Sequence of chain 2.A:
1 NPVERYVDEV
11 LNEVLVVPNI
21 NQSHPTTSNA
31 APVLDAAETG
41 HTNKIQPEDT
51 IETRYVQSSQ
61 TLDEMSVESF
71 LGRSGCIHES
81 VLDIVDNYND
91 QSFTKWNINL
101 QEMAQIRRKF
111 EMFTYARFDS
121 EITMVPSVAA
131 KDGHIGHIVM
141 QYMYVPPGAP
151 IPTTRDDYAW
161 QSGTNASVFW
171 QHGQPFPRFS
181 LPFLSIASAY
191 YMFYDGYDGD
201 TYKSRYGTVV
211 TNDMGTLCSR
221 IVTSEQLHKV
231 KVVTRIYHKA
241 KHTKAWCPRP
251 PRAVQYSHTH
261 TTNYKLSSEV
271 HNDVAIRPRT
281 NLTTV

Binding-site contacts:
Ligand atom C1B contacts residue LEU181 of chain 2.A at 3.7 Å (hydrophobic).
Ligand atom O1A contacts residue TYR144 of chain 2.A at 3.1 Å.
Ligand atom CM6 contacts residue TYR144 of chain 2.A at 3.3 Å (hydrophobic).
Ligand atom C4 contacts residue TYR190 of chain 2.A at 3.4 Å (hydrophobic).
Ligand atom CM4 contacts residue PHE179 of chain 2.A at 3.8 Å (hydrophobic).
Ligand atom F3 contacts residue MET143 of chain 2.A at 3.3 Å.
Ligand atom C2A contacts residue TYR144 of chain 2.A at 3.5 Å (hydrophobic).
Ligand atom CM6 contacts residue MET214 of chain 2.A at 3.5 Å (hydrophobic).
Ligand atom C3A contacts residue PHE179 of chain 2.A at 3.4 Å (hydrophobic).
Ligand atom N1A contacts residue TYR144 of chain 2.A at 3.1 Å.
Ligand atom CM3 contacts residue ASN212 of chain 2.A at 3.5 Å.
Ligand atom F1 contacts residue LEU217 of chain 2.A at 3.4 Å.
Ligand atom C6B contacts residue LEU181 of chain 2.A at 3.4 Å (hydrophobic).
Ligand atom F3 contacts residue TYR142 of chain 2.A at 2.8 Å.
Ligand atom C5B contacts residue LEU181 of chain 2.A at 3.4 Å (hydrophobic).
Ligand atom F2 contacts residue PHE179 of chain 2.A at 3.3 Å.
Ligand atom C3A contacts residue TYR144 of chain 2.A at 3.4 Å (hydrophobic).
Ligand atom CM4 contacts residue TYR142 of chain 2.A at 3.5 Å (hydrophobic).
Ligand atom N1A contacts residue LEU181 of chain 2.A at 3.7 Å.
Ligand atom C1B contacts residue ILE98 of chain 2.A at 3.6 Å (hydrophobic).
Ligand atom F1 contacts residue PHE179 of chain 2.A at 3.8 Å.
Ligand atom F2 contacts residue VAL168 of chain 2.A at 2.6 Å.
Ligand atom O1 contacts residue MET214 of chain 2.A at 3.5 Å (h-bond).
Ligand atom C5 contacts residue MET214 of chain 2.A at 3.5 Å (hydrophobic).
Ligand atom F1 contacts residue TYR142 of chain 2.A at 3.6 Å.
Ligand atom CM3 contacts residue TYR190 of chain 2.A at 3.5 Å (hydrophobic).
Ligand atom N3A contacts residue TYR144 of chain 2.A at 3.7 Å.
Ligand atom C1C contacts residue MET214 of chain 2.A at 3.5 Å (hydrophobic).
Ligand atom C2A contacts residue PHE179 of chain 2.A at 3.6 Å (hydrophobic).
Ligand atom CM2 contacts residue ILE122 of chain 2.A at 3.5 Å (hydrophobic).
Ligand atom C4B contacts residue LEU181 of chain 2.A at 3.5 Å (hydrophobic).
Ligand atom CM6 contacts residue LEU184 of chain 2.A at 3.0 Å (hydrophobic).
Ligand atom N3A contacts residue PHE179 of chain 2.A at 3.2 Å.
Ligand atom O1B contacts residue ILE98 of chain 2.A at 3.0 Å.
Ligand atom F2 contacts residue TYR142 of chain 2.A at 3.6 Å.
Ligand atom F3 contacts residue SER167 of chain 2.A at 3.8 Å.
Ligand atom F3 contacts residue ALA166 of chain 2.A at 2.8 Å.
Ligand atom C5B contacts residue TYR144 of chain 2.A at 3.5 Å (hydrophobic).
Ligand atom F3 contacts residue TYR144 of chain 2.A at 2.9 Å.
Ligand atom N1A contacts residue PHE179 of chain 2.A at 3.7 Å.

The protein below binds the small molecule below.
Small molecule (SMILES): Cc1cc(CCCOc2c(C)cc(-c3noc(C(F)(F)F)n3)cc2C)on1

Sequence of chain 2.C:
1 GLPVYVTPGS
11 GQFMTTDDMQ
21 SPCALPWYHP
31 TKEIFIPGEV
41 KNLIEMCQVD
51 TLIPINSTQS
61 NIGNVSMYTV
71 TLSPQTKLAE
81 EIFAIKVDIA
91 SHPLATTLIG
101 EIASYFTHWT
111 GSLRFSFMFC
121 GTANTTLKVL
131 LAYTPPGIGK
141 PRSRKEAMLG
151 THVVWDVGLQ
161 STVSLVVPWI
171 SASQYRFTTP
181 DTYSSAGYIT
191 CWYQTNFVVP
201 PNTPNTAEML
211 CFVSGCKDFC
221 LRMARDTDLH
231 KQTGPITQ